Binding-site contacts:
Ligand atom C1 contacts residue ASN77 of chain 1.B at 1.5 Å.
Ligand atom C1 contacts residue PRO55 of chain 1.B at 4.1 Å (hydrophobic).
Ligand atom O5 contacts residue HIS80 of chain 1.B at 3.1 Å (h-bond).
Ligand atom C8 contacts residue PHE56 of chain 1.B at 3.7 Å (hydrophobic).
Ligand atom C1 contacts residue SER79 of chain 1.B at 3.3 Å.
Ligand atom C2 contacts residue PHE59 of chain 1.B at 4.3 Å (hydrophobic).
Ligand atom C2 contacts residue SER79 of chain 1.B at 4.5 Å.
Ligand atom C3 contacts residue ASN77 of chain 1.B at 3.9 Å.
Ligand atom O6 contacts residue HIS80 of chain 1.B at 2.9 Å (h-bond).
Ligand atom C1 contacts residue HIS80 of chain 1.B at 3.8 Å.
Ligand atom O5 contacts residue PHE59 of chain 1.B at 3.6 Å.
Ligand atom C6 contacts residue PHE59 of chain 1.B at 3.6 Å (hydrophobic).
Ligand atom O7 contacts residue ASN77 of chain 1.B at 3.5 Å (h-bond).
Ligand atom O5 contacts residue SER79 of chain 1.B at 3.6 Å.
Ligand atom C4 contacts residue ASN77 of chain 1.B at 4.2 Å.
Ligand atom C6 contacts residue HIS80 of chain 1.B at 3.8 Å.
Ligand atom C2 contacts residue PRO55 of chain 1.B at 3.7 Å (hydrophobic).
Ligand atom C5 contacts residue HIS80 of chain 1.B at 3.9 Å.
Ligand atom O6 contacts residue PHE60 of chain 1.B at 3.7 Å.
Ligand atom N2 contacts residue ASN77 of chain 1.B at 3.0 Å (h-bond).
Ligand atom O6 contacts residue PHE56 of chain 1.B at 4.1 Å.
Ligand atom C7 contacts residue PRO55 of chain 1.B at 3.7 Å (hydrophobic).
Ligand atom C8 contacts residue PRO55 of chain 1.B at 3.7 Å (hydrophobic).
Ligand atom C1 contacts residue PHE59 of chain 1.B at 4.1 Å (hydrophobic).
Ligand atom O6 contacts residue SER79 of chain 1.B at 4.2 Å.
Ligand atom C5 contacts residue ASN77 of chain 1.B at 3.6 Å.
Ligand atom C6 contacts residue PRO55 of chain 1.B at 4.3 Å (hydrophobic).
Ligand atom O5 contacts residue ASN77 of chain 1.B at 2.3 Å (h-bond).
Ligand atom N2 contacts residue PRO55 of chain 1.B at 2.8 Å (h-bond).
Ligand atom O6 contacts residue PHE59 of chain 1.B at 4.0 Å.
Ligand atom C5 contacts residue SER79 of chain 1.B at 3.9 Å.
Ligand atom C3 contacts residue PRO55 of chain 1.B at 3.7 Å (hydrophobic).
Ligand atom C7 contacts residue ASN77 of chain 1.B at 3.5 Å.
Ligand atom C2 contacts residue ASN77 of chain 1.B at 2.5 Å.
Ligand atom O3 contacts residue PRO55 of chain 1.B at 4.0 Å.
Ligand atom C4 contacts residue PHE59 of chain 1.B at 3.9 Å (hydrophobic).
Ligand atom C5 contacts residue PHE59 of chain 1.B at 4.0 Å (hydrophobic).

A protein and the small-molecule ligand that binds it are described below.
Small molecule (SMILES): CC(=O)N[C@H]1[C@H](O[C@H]2[C@H](O)[C@@H](NC(C)=O)CO[C@@H]2CO)O[C@H](CO)[C@@H](O[C@@H]2O[C@H](CO)[C@@H](O)[C@H](O)[C@@H]2O)[C@@H]1O

Sequence of chain 1.B:
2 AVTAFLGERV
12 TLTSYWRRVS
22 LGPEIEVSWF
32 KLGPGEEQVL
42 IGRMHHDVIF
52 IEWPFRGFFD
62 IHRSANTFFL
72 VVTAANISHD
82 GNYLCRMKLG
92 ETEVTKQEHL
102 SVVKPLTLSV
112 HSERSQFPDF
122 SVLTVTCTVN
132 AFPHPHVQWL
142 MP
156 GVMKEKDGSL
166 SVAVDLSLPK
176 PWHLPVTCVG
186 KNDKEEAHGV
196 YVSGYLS